Sequence of chain 1.A:
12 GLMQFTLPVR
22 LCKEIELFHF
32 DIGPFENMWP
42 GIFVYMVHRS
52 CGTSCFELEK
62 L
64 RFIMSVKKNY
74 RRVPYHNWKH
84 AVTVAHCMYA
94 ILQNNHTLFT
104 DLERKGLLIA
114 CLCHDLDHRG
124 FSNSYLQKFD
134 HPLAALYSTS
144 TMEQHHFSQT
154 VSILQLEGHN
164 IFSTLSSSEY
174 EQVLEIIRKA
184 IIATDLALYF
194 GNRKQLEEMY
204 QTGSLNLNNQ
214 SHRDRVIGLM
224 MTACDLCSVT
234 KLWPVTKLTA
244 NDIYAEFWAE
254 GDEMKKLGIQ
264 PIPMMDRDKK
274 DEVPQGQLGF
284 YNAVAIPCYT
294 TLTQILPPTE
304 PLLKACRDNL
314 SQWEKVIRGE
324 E

The small molecule below binds the protein below.
Small molecule (SMILES): Cc1ncc(C)n2nc(CNc3nc(-c4ccccc4)nn3C)nc12

Binding-site contacts:
Ligand atom N4 contacts residue MET267 of chain 1.A at 3.6 Å.
Ligand atom C23 contacts residue VAL232 of chain 1.A at 3.7 Å (hydrophobic).
Ligand atom C3 contacts residue GLY279 of chain 1.A at 3.4 Å.
Ligand atom N8 contacts residue PHE283 of chain 1.A at 3.6 Å.
Ligand atom N20 contacts residue PHE283 of chain 1.A at 3.5 Å.
Ligand atom C15 contacts residue PHE283 of chain 1.A at 3.5 Å (hydrophobic).
Ligand atom C23 contacts residue ILE246 of chain 1.A at 3.7 Å (hydrophobic).
Ligand atom N20 contacts residue PHE250 of chain 1.A at 3.8 Å.
Ligand atom N22 contacts residue PHE283 of chain 1.A at 3.8 Å.
Ligand atom N4 contacts residue TYR247 of chain 1.A at 2.6 Å (h-bond).
Ligand atom C3 contacts residue TYR247 of chain 1.A at 3.7 Å (hydrophobic).
Ligand atom C16 contacts residue PHE283 of chain 1.A at 3.4 Å (hydrophobic).
Ligand atom C3 contacts residue MET267 of chain 1.A at 3.8 Å (hydrophobic).
Ligand atom C7 contacts residue MET267 of chain 1.A at 3.7 Å (hydrophobic).
Ligand atom C23 contacts residue GLN280 of chain 1.A at 3.5 Å.
Ligand atom C9 contacts residue TYR247 of chain 1.A at 3.5 Å (hydrophobic).
Ligand atom N2 contacts residue GLY279 of chain 1.A at 3.5 Å.
Ligand atom C17 contacts residue ILE246 of chain 1.A at 3.6 Å (hydrophobic).
Ligand atom C15 contacts residue LEU229 of chain 1.A at 3.6 Å (hydrophobic).
Ligand atom N4 contacts residue GLY279 of chain 1.A at 3.8 Å.
Ligand atom C25 contacts residue PHE250 of chain 1.A at 3.7 Å (hydrophobic).
Ligand atom C7 contacts residue GLY279 of chain 1.A at 3.6 Å.
Ligand atom C21 contacts residue GLN280 of chain 1.A at 3.7 Å.
Ligand atom C9 contacts residue MET267 of chain 1.A at 3.8 Å (hydrophobic).
Ligand atom N19 contacts residue PHE283 of chain 1.A at 3.4 Å.
Ligand atom C11 contacts residue LYS272 of chain 1.A at 3.6 Å.
Ligand atom C17 contacts residue PHE283 of chain 1.A at 3.5 Å (hydrophobic).
Ligand atom N1 contacts residue GLY279 of chain 1.A at 3.4 Å (h-bond).
Ligand atom N8 contacts residue TYR247 of chain 1.A at 3.6 Å.
Ligand atom C5 contacts residue GLY279 of chain 1.A at 3.6 Å.
Ligand atom C5 contacts residue TYR247 of chain 1.A at 3.5 Å (hydrophobic).
Ligand atom N14 contacts residue PHE283 of chain 1.A at 3.7 Å.
Ligand atom C11 contacts residue GLU275 of chain 1.A at 3.5 Å.
Ligand atom C18 contacts residue PHE283 of chain 1.A at 3.7 Å (hydrophobic).
Ligand atom N22 contacts residue GLN280 of chain 1.A at 2.8 Å (h-bond).
Ligand atom N14 contacts residue ILE246 of chain 1.A at 3.6 Å.
Ligand atom C11 contacts residue PRO266 of chain 1.A at 3.5 Å (hydrophobic).
Ligand atom C6 contacts residue GLY279 of chain 1.A at 3.8 Å.
Ligand atom C25 contacts residue TYR247 of chain 1.A at 3.5 Å (hydrophobic).
Ligand atom C10 contacts residue GLU275 of chain 1.A at 3.8 Å.